Sequence of chain 1.E:
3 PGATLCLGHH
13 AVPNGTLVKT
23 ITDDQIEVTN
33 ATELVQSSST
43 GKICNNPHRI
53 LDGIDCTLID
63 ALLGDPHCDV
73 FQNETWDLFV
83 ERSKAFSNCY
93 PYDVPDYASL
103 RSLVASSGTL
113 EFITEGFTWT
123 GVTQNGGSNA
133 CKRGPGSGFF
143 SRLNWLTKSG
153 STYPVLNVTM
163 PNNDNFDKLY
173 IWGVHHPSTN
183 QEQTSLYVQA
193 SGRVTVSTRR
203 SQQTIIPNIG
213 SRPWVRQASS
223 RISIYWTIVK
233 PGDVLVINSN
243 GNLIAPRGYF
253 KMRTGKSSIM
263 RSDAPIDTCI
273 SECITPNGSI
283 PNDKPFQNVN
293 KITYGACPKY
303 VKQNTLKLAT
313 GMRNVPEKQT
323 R

This small molecule binds to this protein.
Small molecule (SMILES): CC(=O)N[C@@H]1[C@@H](O)[C@H](O)[C@@H](CO)O[C@H]1O

Binding-site contacts:
Ligand atom C4 contacts residue ASN32 of chain 1.E at 4.3 Å.
Ligand atom C5 contacts residue ALA33 of chain 1.E at 3.7 Å (hydrophobic).
Ligand atom C1 contacts residue ASN32 of chain 1.E at 1.4 Å.
Ligand atom C5 contacts residue ASN32 of chain 1.E at 3.6 Å.
Ligand atom C6 contacts residue THR34 of chain 1.E at 3.5 Å.
Ligand atom O6 contacts residue ALA33 of chain 1.E at 3.4 Å (h-bond).
Ligand atom O5 contacts residue THR312 of chain 1.E at 4.0 Å.
Ligand atom O5 contacts residue ASN32 of chain 1.E at 2.3 Å (h-bond).
Ligand atom C1 contacts residue THR312 of chain 1.E at 4.5 Å.
Ligand atom C7 contacts residue ASN32 of chain 1.E at 3.3 Å.
Ligand atom C6 contacts residue ALA33 of chain 1.E at 3.2 Å (hydrophobic).
Ligand atom O5 contacts residue ALA33 of chain 1.E at 3.6 Å.
Ligand atom C8 contacts residue ASN32 of chain 1.E at 4.5 Å.
Ligand atom C2 contacts residue ASN32 of chain 1.E at 2.7 Å.
Ligand atom O6 contacts residue THR34 of chain 1.E at 3.5 Å (h-bond).
Ligand atom N2 contacts residue ASN32 of chain 1.E at 3.1 Å (h-bond).
Ligand atom C3 contacts residue ASN32 of chain 1.E at 3.9 Å.
Ligand atom O7 contacts residue ASN32 of chain 1.E at 3.0 Å (h-bond).